Binding-site contacts:
Ligand atom C3 contacts residue ASN1127 of chain 1.A at 3.8 Å.
Ligand atom O7 contacts residue ASN1127 of chain 1.A at 3.8 Å.
Ligand atom N2 contacts residue ASN1127 of chain 1.A at 2.9 Å (h-bond).
Ligand atom C7 contacts residue ASN1127 of chain 1.A at 3.5 Å.
Ligand atom C2 contacts residue ASN1127 of chain 1.A at 2.5 Å.
Ligand atom C5 contacts residue ASN1127 of chain 1.A at 3.7 Å.
Ligand atom C4 contacts residue ASN1127 of chain 1.A at 4.3 Å.
Ligand atom O5 contacts residue ASN1127 of chain 1.A at 2.4 Å (h-bond).
Ligand atom C1 contacts residue ASN1127 of chain 1.A at 1.5 Å.

The small molecule below binds the protein below.
Small molecule (SMILES): CC(=O)N[C@@H]1[C@@H](O)[C@H](O)[C@@H](CO)O[C@H]1O

Sequence of chain 1.A:
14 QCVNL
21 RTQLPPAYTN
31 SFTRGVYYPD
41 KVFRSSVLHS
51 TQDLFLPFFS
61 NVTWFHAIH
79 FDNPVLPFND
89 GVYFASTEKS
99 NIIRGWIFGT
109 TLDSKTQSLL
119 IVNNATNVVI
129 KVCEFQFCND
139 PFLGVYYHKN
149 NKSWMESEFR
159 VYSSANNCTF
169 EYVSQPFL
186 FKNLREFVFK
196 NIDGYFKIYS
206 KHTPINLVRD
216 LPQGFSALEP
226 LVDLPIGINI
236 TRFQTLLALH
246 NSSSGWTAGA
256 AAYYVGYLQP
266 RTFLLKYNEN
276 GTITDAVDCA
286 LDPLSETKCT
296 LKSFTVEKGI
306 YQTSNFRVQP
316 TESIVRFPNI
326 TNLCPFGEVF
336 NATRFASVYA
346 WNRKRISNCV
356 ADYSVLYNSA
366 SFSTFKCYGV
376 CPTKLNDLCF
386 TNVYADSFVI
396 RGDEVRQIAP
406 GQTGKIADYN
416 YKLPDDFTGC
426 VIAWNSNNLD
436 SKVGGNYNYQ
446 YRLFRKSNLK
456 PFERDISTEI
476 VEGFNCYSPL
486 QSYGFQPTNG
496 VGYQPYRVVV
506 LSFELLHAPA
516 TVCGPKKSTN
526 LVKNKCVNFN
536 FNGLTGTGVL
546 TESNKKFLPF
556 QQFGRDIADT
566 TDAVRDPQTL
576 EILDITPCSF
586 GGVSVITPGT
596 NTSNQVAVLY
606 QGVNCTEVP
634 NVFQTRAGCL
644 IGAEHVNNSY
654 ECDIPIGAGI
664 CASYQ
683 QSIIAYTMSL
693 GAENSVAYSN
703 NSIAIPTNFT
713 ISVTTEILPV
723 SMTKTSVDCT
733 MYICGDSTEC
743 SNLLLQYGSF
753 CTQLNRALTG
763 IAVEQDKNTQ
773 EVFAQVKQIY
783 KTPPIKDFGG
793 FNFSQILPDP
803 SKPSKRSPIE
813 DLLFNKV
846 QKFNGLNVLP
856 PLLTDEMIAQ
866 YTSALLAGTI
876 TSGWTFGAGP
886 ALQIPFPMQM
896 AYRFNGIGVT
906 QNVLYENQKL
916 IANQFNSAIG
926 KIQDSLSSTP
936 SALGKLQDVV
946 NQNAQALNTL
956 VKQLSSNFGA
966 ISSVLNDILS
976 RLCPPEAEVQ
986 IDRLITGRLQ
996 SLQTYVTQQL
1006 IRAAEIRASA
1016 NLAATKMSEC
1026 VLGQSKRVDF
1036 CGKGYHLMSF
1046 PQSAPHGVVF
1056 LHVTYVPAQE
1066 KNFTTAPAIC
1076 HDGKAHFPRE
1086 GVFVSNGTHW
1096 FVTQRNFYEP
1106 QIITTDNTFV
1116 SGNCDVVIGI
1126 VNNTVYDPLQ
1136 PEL